This small molecule binds to this protein.
Small molecule (SMILES): Nc1ncnc2c1ncn2[C@@H]1O[C@H](CO[P](=O)(O)O[P](=O)(O)NP(=O)(O)O)[C@@H](O)[C@H]1O

Sequence of chain 1.B:
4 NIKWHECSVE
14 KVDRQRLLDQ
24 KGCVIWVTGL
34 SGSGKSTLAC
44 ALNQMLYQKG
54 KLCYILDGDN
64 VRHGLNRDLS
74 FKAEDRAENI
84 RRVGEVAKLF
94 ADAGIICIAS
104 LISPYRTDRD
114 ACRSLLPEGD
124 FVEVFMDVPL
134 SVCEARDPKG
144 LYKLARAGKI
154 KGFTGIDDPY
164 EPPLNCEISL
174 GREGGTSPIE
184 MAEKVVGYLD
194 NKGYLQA

Binding-site contacts:
Ligand atom N6 contacts residue THR179 of chain 1.C at 3.1 Å (h-bond).
Ligand atom PG contacts residue MG1 of chain 1.L at 3.3 Å.
Ligand atom O2B contacts residue SER36 of chain 1.C at 3.4 Å (h-bond).
Ligand atom O2A contacts residue THR40 of chain 1.C at 2.6 Å (h-bond).
Ligand atom N6 contacts residue PRO181 of chain 1.C at 3.4 Å.
Ligand atom O3G contacts residue SER34 of chain 1.C at 3.4 Å.
Ligand atom N3B contacts residue GLY35 of chain 1.C at 3.0 Å (h-bond).
Ligand atom O3A contacts residue GLY37 of chain 1.C at 3.1 Å (h-bond).
Ligand atom O1G contacts residue LYS142 of chain 1.C at 3.2 Å (salt-bridge).
Ligand atom O1B contacts residue MG1 of chain 1.L at 2.3 Å.
Ligand atom O2G contacts residue LYS142 of chain 1.C at 3.4 Å (salt-bridge).
Ligand atom PB contacts residue LYS38 of chain 1.C at 3.5 Å.
Ligand atom N7 contacts residue THR40 of chain 1.C at 3.6 Å.
Ligand atom O5' contacts residue THR40 of chain 1.C at 3.6 Å.
Ligand atom N6 contacts residue MET184 of chain 1.C at 3.1 Å.
Ligand atom O2B contacts residue GLY35 of chain 1.C at 3.6 Å.
Ligand atom O4' contacts residue ARG139 of chain 1.C at 3.3 Å.
Ligand atom O2A contacts residue SER39 of chain 1.C at 3.4 Å (h-bond).
Ligand atom N3 contacts residue ARG139 of chain 1.C at 3.6 Å.
Ligand atom PB contacts residue GLY35 of chain 1.C at 3.6 Å.
Ligand atom O1G contacts residue SER34 of chain 1.C at 2.7 Å (h-bond).
Ligand atom O1B contacts residue SER39 of chain 1.C at 3.1 Å (h-bond).
Ligand atom N3B contacts residue MG1 of chain 1.L at 3.6 Å.
Ligand atom O1B contacts residue LYS38 of chain 1.C at 3.6 Å.
Ligand atom C8 contacts residue THR40 of chain 1.C at 3.3 Å.
Ligand atom O3G contacts residue ADX1 of chain 1.J at 3.3 Å (h-bond).
Ligand atom O2B contacts residue GLY37 of chain 1.C at 3.1 Å (h-bond).
Ligand atom O3G contacts residue LYS38 of chain 1.C at 2.6 Å (salt-bridge).
Ligand atom O3' contacts residue PRO141 of chain 1.C at 3.6 Å.
Ligand atom O3A contacts residue GLY35 of chain 1.C at 3.6 Å.
Ligand atom PB contacts residue MG1 of chain 1.L at 3.5 Å.
Ligand atom PG contacts residue ADX1 of chain 1.J at 3.1 Å.
Ligand atom O2G contacts residue MG1 of chain 1.L at 2.2 Å.
Ligand atom O1G contacts residue ADX1 of chain 1.J at 2.6 Å (h-bond).
Ligand atom O2B contacts residue LEU33 of chain 1.C at 3.5 Å (h-bond).
Ligand atom O2B contacts residue LYS38 of chain 1.C at 2.6 Å (salt-bridge).
Ligand atom O2G contacts residue ASP62 of chain 1.C at 3.1 Å (salt-bridge).
Ligand atom O2G contacts residue ADX1 of chain 1.J at 2.8 Å (h-bond).
Ligand atom O2A contacts residue GLY37 of chain 1.C at 3.4 Å.
Ligand atom C2 contacts residue ARG139 of chain 1.C at 3.5 Å.

Sequence of chain 1.C:
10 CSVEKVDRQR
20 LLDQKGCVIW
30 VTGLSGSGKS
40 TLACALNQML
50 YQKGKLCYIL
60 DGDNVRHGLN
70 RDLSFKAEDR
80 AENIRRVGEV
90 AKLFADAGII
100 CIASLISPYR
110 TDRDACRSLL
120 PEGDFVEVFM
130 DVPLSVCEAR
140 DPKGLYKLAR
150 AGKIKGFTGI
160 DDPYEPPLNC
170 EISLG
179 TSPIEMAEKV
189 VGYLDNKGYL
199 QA